Binding-site contacts:
Ligand atom C7 contacts residue THR156 of chain 1.B at 4.2 Å.
Ligand atom C4 contacts residue ASN154 of chain 1.B at 4.2 Å.
Ligand atom O6 contacts residue GLU147 of chain 1.B at 3.1 Å (salt-bridge).
Ligand atom C3 contacts residue ASN154 of chain 1.B at 3.8 Å.
Ligand atom O5 contacts residue SER151 of chain 1.B at 4.3 Å.
Ligand atom C6 contacts residue GLU147 of chain 1.B at 3.7 Å.
Ligand atom C2 contacts residue ASN154 of chain 1.B at 2.4 Å.
Ligand atom O7 contacts residue ASN154 of chain 1.B at 3.0 Å (h-bond).
Ligand atom N2 contacts residue ASN154 of chain 1.B at 3.0 Å (h-bond).
Ligand atom O5 contacts residue ASN150 of chain 1.B at 3.7 Å.
Ligand atom C1 contacts residue ASN150 of chain 1.B at 4.3 Å.
Ligand atom C6 contacts residue ASN150 of chain 1.B at 3.8 Å.
Ligand atom C8 contacts residue ASN154 of chain 1.B at 4.5 Å.
Ligand atom O5 contacts residue ASN154 of chain 1.B at 2.4 Å (h-bond).
Ligand atom C8 contacts residue THR156 of chain 1.B at 3.7 Å.
Ligand atom C6 contacts residue SER151 of chain 1.B at 4.2 Å.
Ligand atom O6 contacts residue ASN150 of chain 1.B at 3.5 Å.
Ligand atom N2 contacts residue THR156 of chain 1.B at 4.3 Å.
Ligand atom C7 contacts residue ASN154 of chain 1.B at 3.2 Å.
Ligand atom C5 contacts residue ASN154 of chain 1.B at 3.7 Å.
Ligand atom C1 contacts residue ASN154 of chain 1.B at 1.5 Å.
Ligand atom C1 contacts residue THR156 of chain 1.B at 3.9 Å.

This protein binds this small molecule.
Small molecule (SMILES): CC(=O)N[C@@H]1[C@@H](O)[C@H](O)[C@@H](CO)O[C@H]1O

Sequence of chain 1.B:
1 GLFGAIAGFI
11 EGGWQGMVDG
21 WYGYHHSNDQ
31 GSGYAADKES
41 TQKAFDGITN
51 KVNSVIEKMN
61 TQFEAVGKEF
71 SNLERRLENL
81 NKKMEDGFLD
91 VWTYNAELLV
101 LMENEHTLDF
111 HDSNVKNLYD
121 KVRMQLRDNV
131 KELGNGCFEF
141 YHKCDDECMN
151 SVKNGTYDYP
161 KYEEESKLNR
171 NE